Sequence of chain 1.C:
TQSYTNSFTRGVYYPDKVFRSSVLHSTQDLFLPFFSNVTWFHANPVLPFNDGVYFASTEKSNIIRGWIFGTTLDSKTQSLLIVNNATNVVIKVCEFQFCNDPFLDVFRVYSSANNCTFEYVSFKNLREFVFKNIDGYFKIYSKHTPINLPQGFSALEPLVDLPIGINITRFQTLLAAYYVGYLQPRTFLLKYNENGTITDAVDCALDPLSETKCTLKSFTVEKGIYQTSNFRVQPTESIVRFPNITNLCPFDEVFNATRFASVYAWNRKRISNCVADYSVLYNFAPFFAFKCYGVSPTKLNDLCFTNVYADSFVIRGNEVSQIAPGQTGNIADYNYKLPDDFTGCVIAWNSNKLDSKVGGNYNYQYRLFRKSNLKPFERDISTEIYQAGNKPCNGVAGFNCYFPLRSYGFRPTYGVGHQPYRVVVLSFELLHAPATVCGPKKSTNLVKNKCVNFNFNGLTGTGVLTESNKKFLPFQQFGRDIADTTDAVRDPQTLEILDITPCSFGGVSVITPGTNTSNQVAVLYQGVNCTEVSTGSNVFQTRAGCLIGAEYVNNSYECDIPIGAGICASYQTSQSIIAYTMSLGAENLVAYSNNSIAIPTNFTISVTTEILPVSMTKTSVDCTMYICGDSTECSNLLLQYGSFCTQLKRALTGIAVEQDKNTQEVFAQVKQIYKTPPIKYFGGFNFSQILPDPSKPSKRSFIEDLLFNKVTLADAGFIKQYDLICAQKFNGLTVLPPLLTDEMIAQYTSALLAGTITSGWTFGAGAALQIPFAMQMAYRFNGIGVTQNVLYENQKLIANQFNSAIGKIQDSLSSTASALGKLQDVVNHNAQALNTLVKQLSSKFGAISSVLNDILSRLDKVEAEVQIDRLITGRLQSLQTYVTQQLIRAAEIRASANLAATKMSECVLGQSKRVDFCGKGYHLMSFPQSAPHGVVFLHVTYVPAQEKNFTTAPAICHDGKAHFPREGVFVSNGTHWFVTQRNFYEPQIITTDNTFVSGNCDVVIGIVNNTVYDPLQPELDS

Binding-site contacts:
Ligand atom C4 contacts residue ASN654 of chain 1.C at 4.2 Å.
Ligand atom C5 contacts residue ASN654 of chain 1.C at 3.7 Å.
Ligand atom C8 contacts residue TYR652 of chain 1.C at 3.4 Å (hydrophobic).
Ligand atom C3 contacts residue ASN654 of chain 1.C at 3.8 Å.
Ligand atom C2 contacts residue ASN654 of chain 1.C at 2.4 Å.
Ligand atom N2 contacts residue ASN654 of chain 1.C at 2.9 Å (h-bond).
Ligand atom O5 contacts residue ASN654 of chain 1.C at 2.4 Å (h-bond).
Ligand atom C1 contacts residue ASN654 of chain 1.C at 1.4 Å.
Ligand atom C7 contacts residue ASN654 of chain 1.C at 3.5 Å.
Ligand atom O7 contacts residue ASN654 of chain 1.C at 3.8 Å.

A small-molecule ligand and the protein it binds are described below.
Small molecule (SMILES): CC(=O)N[C@@H]1[C@@H](O)[C@H](O)[C@@H](CO)O[C@H]1O